Sequence of chain 2.A:
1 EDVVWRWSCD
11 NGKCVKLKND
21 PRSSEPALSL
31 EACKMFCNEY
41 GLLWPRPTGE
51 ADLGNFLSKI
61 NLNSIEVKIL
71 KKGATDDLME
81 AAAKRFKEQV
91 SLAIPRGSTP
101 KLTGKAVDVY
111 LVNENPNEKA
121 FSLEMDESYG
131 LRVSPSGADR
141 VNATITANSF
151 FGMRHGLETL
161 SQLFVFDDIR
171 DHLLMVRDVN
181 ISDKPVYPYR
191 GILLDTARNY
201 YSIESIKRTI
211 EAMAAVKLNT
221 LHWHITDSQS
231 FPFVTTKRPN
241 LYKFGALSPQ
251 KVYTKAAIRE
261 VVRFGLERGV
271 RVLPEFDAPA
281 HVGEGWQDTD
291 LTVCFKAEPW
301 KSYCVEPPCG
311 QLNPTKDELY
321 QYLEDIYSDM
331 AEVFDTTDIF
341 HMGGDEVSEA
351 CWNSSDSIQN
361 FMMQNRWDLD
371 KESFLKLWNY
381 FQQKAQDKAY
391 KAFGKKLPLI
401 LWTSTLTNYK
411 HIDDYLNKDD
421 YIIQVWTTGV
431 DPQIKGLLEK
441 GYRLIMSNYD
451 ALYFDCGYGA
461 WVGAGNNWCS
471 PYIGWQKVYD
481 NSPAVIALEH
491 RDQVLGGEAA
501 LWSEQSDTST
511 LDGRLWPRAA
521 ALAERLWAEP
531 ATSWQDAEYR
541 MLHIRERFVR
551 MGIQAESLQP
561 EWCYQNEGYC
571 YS

This small molecule binds to this protein.
Small molecule (SMILES): Cc1nnc(CNCCN2C(=O)c3cccc4cccc(c34)C2=O)s1

Binding-site contacts:
Ligand atom CAI contacts residue TRP468 of chain 2.A at 4.3 Å (hydrophobic).
Ligand atom OAN contacts residue TRP468 of chain 2.A at 4.1 Å.
Ligand atom CAK contacts residue VAL305 of chain 2.A at 4.1 Å (hydrophobic).
Ligand atom CAJ contacts residue VAL305 of chain 2.A at 4.1 Å (hydrophobic).
Ligand atom CAW contacts residue TYR453 of chain 2.A at 3.3 Å (hydrophobic).
Ligand atom CAY contacts residue TRP426 of chain 2.A at 4.2 Å (hydrophobic).
Ligand atom CAH contacts residue TRP461 of chain 2.A at 3.9 Å (hydrophobic).
Ligand atom CAT contacts residue TRP426 of chain 2.A at 4.1 Å (hydrophobic).
Ligand atom NAV contacts residue TRP502 of chain 2.A at 4.2 Å.
Ligand atom OAO contacts residue VAL305 of chain 2.A at 3.3 Å.
Ligand atom CAS contacts residue TRP426 of chain 2.A at 4.2 Å (hydrophobic).
Ligand atom NAL contacts residue TRP468 of chain 2.A at 4.0 Å.
Ligand atom CAS contacts residue TRP468 of chain 2.A at 4.1 Å (hydrophobic).
Ligand atom SAX contacts residue TRP426 of chain 2.A at 3.5 Å (h-bond).
Ligand atom CAK contacts residue TRP468 of chain 2.A at 4.0 Å (hydrophobic).
Ligand atom NAU contacts residue TYR453 of chain 2.A at 3.2 Å (h-bond).
Ligand atom CAJ contacts residue TRP468 of chain 2.A at 3.9 Å (hydrophobic).
Ligand atom CAM contacts residue TRP468 of chain 2.A at 3.8 Å (hydrophobic).
Ligand atom CAF contacts residue TRP468 of chain 2.A at 3.7 Å (hydrophobic).
Ligand atom CAW contacts residue ASP345 of chain 2.A at 3.5 Å.
Ligand atom CAB contacts residue TRP468 of chain 2.A at 4.2 Å (hydrophobic).
Ligand atom CAE contacts residue TRP468 of chain 2.A at 3.4 Å (hydrophobic).
Ligand atom CAD contacts residue TRP468 of chain 2.A at 3.5 Å (hydrophobic).
Ligand atom CAY contacts residue ASP345 of chain 2.A at 3.0 Å.
Ligand atom CAW contacts residue TRP426 of chain 2.A at 4.0 Å (hydrophobic).
Ligand atom CAY contacts residue TYR453 of chain 2.A at 3.9 Å (hydrophobic).
Ligand atom NAV contacts residue TYR453 of chain 2.A at 2.7 Å (h-bond).
Ligand atom CAI contacts residue VAL305 of chain 2.A at 3.9 Å (hydrophobic).
Ligand atom CAI contacts residue GLU306 of chain 2.A at 3.8 Å.
Ligand atom SAX contacts residue ASP345 of chain 2.A at 3.9 Å.
Ligand atom CAC contacts residue TRP468 of chain 2.A at 3.9 Å (hydrophobic).
Ligand atom CAT contacts residue TYR453 of chain 2.A at 4.1 Å (hydrophobic).
Ligand atom CAH contacts residue GLU306 of chain 2.A at 4.3 Å.
Ligand atom CAH contacts residue VAL305 of chain 2.A at 4.3 Å (hydrophobic).
Ligand atom CAA contacts residue TRP468 of chain 2.A at 4.0 Å (hydrophobic).
Ligand atom CAG contacts residue VAL462 of chain 2.A at 3.8 Å (hydrophobic).
Ligand atom CAY contacts residue TRP502 of chain 2.A at 4.2 Å (hydrophobic).
Ligand atom CAQ contacts residue TRP468 of chain 2.A at 3.6 Å (hydrophobic).
Ligand atom OAO contacts residue GLU306 of chain 2.A at 4.2 Å.
Ligand atom CAY contacts residue TRP402 of chain 2.A at 3.4 Å (hydrophobic).